Sequence of chain 4.C:
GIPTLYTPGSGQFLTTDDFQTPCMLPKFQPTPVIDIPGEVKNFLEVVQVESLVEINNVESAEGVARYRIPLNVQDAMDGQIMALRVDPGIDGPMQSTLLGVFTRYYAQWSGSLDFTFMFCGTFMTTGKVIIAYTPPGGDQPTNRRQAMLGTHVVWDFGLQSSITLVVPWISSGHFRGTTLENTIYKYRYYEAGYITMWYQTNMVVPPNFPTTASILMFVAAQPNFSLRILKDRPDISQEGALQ

Sequence of chain 4.A:
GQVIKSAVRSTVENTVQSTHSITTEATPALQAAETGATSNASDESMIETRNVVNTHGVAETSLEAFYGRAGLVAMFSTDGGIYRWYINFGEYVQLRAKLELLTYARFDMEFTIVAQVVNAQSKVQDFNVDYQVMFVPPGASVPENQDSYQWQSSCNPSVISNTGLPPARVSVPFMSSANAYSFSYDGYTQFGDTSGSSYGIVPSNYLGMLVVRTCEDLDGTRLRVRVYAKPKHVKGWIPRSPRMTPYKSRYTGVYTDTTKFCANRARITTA

Binding-site contacts:
Ligand atom O contacts residue MET247 of chain 4.A at 3.4 Å (h-bond).
Ligand atom O contacts residue ASP235 of chain 4.C at 4.5 Å.
Ligand atom CA contacts residue CYS265 of chain 4.A at 4.4 Å (hydrophobic).
Ligand atom C contacts residue PHE264 of chain 4.A at 3.8 Å (hydrophobic).
Ligand atom OXT contacts residue GLN95 of chain 4.C at 2.7 Å (h-bond).
Ligand atom C contacts residue GLN95 of chain 4.C at 3.1 Å.
Ligand atom C contacts residue MET247 of chain 4.A at 3.9 Å (hydrophobic).
Ligand atom OXT contacts residue ASP235 of chain 4.C at 2.9 Å (salt-bridge).
Ligand atom OXT contacts residue CYS1 of chain 4.E at 2.7 Å (h-bond).
Ligand atom O contacts residue GLN95 of chain 4.C at 3.3 Å (h-bond).
Ligand atom CA contacts residue PHE264 of chain 4.A at 3.1 Å (hydrophobic).
Ligand atom N contacts residue PHE264 of chain 4.A at 3.5 Å (h-bond).
Ligand atom C contacts residue CYS1 of chain 4.E at 2.8 Å (hydrophobic).
Ligand atom N contacts residue MET247 of chain 4.A at 3.8 Å.
Ligand atom C contacts residue ASP235 of chain 4.C at 4.0 Å.
Ligand atom CA contacts residue GLN95 of chain 4.C at 4.2 Å.
Ligand atom CA contacts residue CYS1 of chain 4.E at 2.4 Å (hydrophobic).
Ligand atom N contacts residue CYS1 of chain 4.E at 1.3 Å.
Ligand atom O contacts residue CYS1 of chain 4.E at 3.7 Å.
Ligand atom OXT contacts residue PHE264 of chain 4.A at 4.2 Å.
Ligand atom O contacts residue PHE264 of chain 4.A at 3.9 Å.
Ligand atom CA contacts residue MET247 of chain 4.A at 4.1 Å (hydrophobic).
Ligand atom O contacts residue SER96 of chain 4.C at 3.6 Å.

This protein binds this small molecule.
Small molecule (SMILES): NCC(=O)O